Sequence of chain 1.G:
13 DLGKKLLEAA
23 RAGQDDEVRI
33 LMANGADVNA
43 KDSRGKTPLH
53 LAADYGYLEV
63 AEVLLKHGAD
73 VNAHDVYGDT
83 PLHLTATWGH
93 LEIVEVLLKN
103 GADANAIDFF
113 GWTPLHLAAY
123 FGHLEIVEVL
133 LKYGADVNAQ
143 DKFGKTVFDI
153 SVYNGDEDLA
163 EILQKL

Sequence of chain 1.F:
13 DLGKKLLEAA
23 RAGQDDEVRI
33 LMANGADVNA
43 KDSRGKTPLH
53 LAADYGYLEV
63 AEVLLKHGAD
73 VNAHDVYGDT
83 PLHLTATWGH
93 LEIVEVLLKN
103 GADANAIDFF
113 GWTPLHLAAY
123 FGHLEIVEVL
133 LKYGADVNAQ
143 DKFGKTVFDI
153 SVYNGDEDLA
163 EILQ

A small-molecule ligand and the protein it binds are described below.
Small molecule (SMILES): COc1ccc(C(=C2C=CC(N(C)C)C=C2)c2ccc(N(C)C)cc2)cc1

Binding-site contacts:
Ligand atom C5 contacts residue TYR122 of chain 1.F at 3.7 Å (hydrophobic).
Ligand atom C36 contacts residue TRP114 of chain 1.G at 3.4 Å (hydrophobic).
Ligand atom C31 contacts residue TRP114 of chain 1.G at 3.5 Å (hydrophobic).
Ligand atom C39 contacts residue TYR122 of chain 1.G at 3.6 Å (hydrophobic).
Ligand atom C32 contacts residue TYR122 of chain 1.F at 3.9 Å (hydrophobic).
Ligand atom C35 contacts residue TYR122 of chain 1.F at 3.1 Å (hydrophobic).
Ligand atom N6 contacts residue TRP114 of chain 1.G at 3.9 Å.
Ligand atom C35 contacts residue ASN156 of chain 1.F at 3.5 Å.
Ligand atom C38 contacts residue PHE123 of chain 1.G at 3.8 Å (hydrophobic).
Ligand atom C36 contacts residue TYR122 of chain 1.G at 3.6 Å (hydrophobic).
Ligand atom C30 contacts residue TRP114 of chain 1.G at 3.9 Å (hydrophobic).
Ligand atom C38 contacts residue TRP114 of chain 1.F at 3.9 Å (hydrophobic).
Ligand atom C5 contacts residue TRP114 of chain 1.F at 3.9 Å (hydrophobic).
Ligand atom C32 contacts residue TRP114 of chain 1.G at 3.5 Å (hydrophobic).
Ligand atom C4 contacts residue TRP114 of chain 1.F at 3.4 Å (hydrophobic).
Ligand atom C12 contacts residue PHE123 of chain 1.F at 3.9 Å (hydrophobic).
Ligand atom N6 contacts residue TYR122 of chain 1.F at 3.8 Å.
Ligand atom O1 contacts residue PHE123 of chain 1.F at 3.9 Å.
Ligand atom C10 contacts residue PHE123 of chain 1.F at 3.7 Å (hydrophobic).
Ligand atom C2 contacts residue TRP114 of chain 1.F at 4.0 Å (hydrophobic).
Ligand atom C11 contacts residue PHE123 of chain 1.F at 3.5 Å (hydrophobic).
Ligand atom C1 contacts residue ASN156 of chain 1.G at 3.2 Å.
Ligand atom C34 contacts residue ASN156 of chain 1.F at 3.2 Å.
Ligand atom N1 contacts residue TRP114 of chain 1.F at 3.6 Å.
Ligand atom C33 contacts residue TRP114 of chain 1.G at 3.3 Å (hydrophobic).
Ligand atom C34 contacts residue PHE145 of chain 1.G at 3.8 Å (hydrophobic).
Ligand atom C37 contacts residue TRP114 of chain 1.G at 3.6 Å (hydrophobic).
Ligand atom C39 contacts residue TRP114 of chain 1.F at 3.6 Å (hydrophobic).
Ligand atom N1 contacts residue ASN156 of chain 1.G at 4.0 Å.
Ligand atom C3 contacts residue TRP114 of chain 1.F at 3.3 Å (hydrophobic).
Ligand atom C1 contacts residue PHE145 of chain 1.F at 3.7 Å (hydrophobic).
Ligand atom C2 contacts residue PHE145 of chain 1.F at 3.5 Å (hydrophobic).
Ligand atom N1 contacts residue TYR122 of chain 1.G at 3.8 Å.
Ligand atom C28 contacts residue PHE123 of chain 1.F at 3.7 Å (hydrophobic).
Ligand atom C2 contacts residue TYR122 of chain 1.G at 3.2 Å (hydrophobic).
Ligand atom C38 contacts residue TYR122 of chain 1.G at 3.7 Å (hydrophobic).
Ligand atom C37 contacts residue TYR122 of chain 1.G at 3.5 Å (hydrophobic).
Ligand atom C4 contacts residue TYR122 of chain 1.F at 3.6 Å (hydrophobic).
Ligand atom N6 contacts residue ASN156 of chain 1.F at 3.5 Å (h-bond).
Ligand atom C35 contacts residue PHE145 of chain 1.G at 3.5 Å (hydrophobic).